Binding-site contacts:
Ligand atom CE2 contacts residue TYR29 of chain 1.A at 4.4 Å (hydrophobic).
Ligand atom CD2 contacts residue THR26 of chain 1.A at 4.3 Å.
Ligand atom CE2 contacts residue THR26 of chain 1.A at 3.7 Å.
Ligand atom CE1 contacts residue TYR27 of chain 1.A at 3.7 Å (hydrophobic).
Ligand atom CZ contacts residue TYR29 of chain 1.A at 3.2 Å (hydrophobic).
Ligand atom CE1 contacts residue TYR29 of chain 1.A at 3.6 Å (hydrophobic).
Ligand atom CZ contacts residue SER25 of chain 1.A at 4.0 Å.
Ligand atom CZ contacts residue TYR27 of chain 1.A at 4.0 Å (hydrophobic).
Ligand atom CE2 contacts residue SER25 of chain 1.A at 4.2 Å.
Ligand atom CZ contacts residue THR26 of chain 1.A at 3.9 Å.

The protein below binds the small molecule below.
Small molecule (SMILES): COC(=O)[C@@H](N)Cc1ccccc1

Sequence of chain 1.A:
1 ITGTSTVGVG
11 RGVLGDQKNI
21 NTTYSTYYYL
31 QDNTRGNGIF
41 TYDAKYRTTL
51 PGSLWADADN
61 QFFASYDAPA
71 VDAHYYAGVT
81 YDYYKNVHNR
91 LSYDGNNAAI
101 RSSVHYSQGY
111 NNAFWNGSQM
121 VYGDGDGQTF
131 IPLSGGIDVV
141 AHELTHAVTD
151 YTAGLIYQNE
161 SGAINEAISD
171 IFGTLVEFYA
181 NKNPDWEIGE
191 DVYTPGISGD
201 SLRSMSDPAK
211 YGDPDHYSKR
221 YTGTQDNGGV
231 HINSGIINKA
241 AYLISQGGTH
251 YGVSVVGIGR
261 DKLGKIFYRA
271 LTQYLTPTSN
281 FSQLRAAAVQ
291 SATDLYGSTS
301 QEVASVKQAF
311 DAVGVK